Binding-site contacts:
Ligand atom C6 contacts residue VAL178 of chain 1.C at 3.6 Å (hydrophobic).
Ligand atom O3 contacts residue ASN180 of chain 1.C at 3.0 Å (h-bond).
Ligand atom O7 contacts residue ASN144 of chain 1.C at 3.4 Å (h-bond).
Ligand atom O3 contacts residue CYS179 of chain 1.C at 3.5 Å.
Ligand atom C1 contacts residue ASN144 of chain 1.C at 1.4 Å.
Ligand atom C2 contacts residue ASN144 of chain 1.C at 2.5 Å.
Ligand atom C6 contacts residue TRP12 of chain 1.C at 3.5 Å (hydrophobic).
Ligand atom N2 contacts residue ASN144 of chain 1.C at 2.9 Å (h-bond).
Ligand atom C5 contacts residue LEU123 of chain 1.C at 4.1 Å (hydrophobic).
Ligand atom C5 contacts residue ASN144 of chain 1.C at 3.7 Å.
Ligand atom O3 contacts residue CYS122 of chain 1.C at 4.1 Å.
Ligand atom C3 contacts residue ASN180 of chain 1.C at 3.9 Å.
Ligand atom O4 contacts residue VAL178 of chain 1.C at 4.2 Å.
Ligand atom C3 contacts residue CYS122 of chain 1.C at 4.4 Å (hydrophobic).
Ligand atom C4 contacts residue GLY181 of chain 1.C at 4.3 Å.
Ligand atom O5 contacts residue ARG5 of chain 1.C at 4.5 Å.
Ligand atom O5 contacts residue LEU123 of chain 1.C at 4.4 Å.
Ligand atom O5 contacts residue ASN144 of chain 1.C at 2.4 Å (h-bond).
Ligand atom C4 contacts residue CYS179 of chain 1.C at 4.2 Å (hydrophobic).
Ligand atom C8 contacts residue ASN144 of chain 1.C at 4.5 Å.
Ligand atom O7 contacts residue GLN121 of chain 1.C at 4.0 Å.
Ligand atom O3 contacts residue GLN121 of chain 1.C at 2.8 Å (h-bond).
Ligand atom C4 contacts residue ASN144 of chain 1.C at 4.2 Å.
Ligand atom O3 contacts residue VAL178 of chain 1.C at 4.1 Å.
Ligand atom C4 contacts residue VAL178 of chain 1.C at 3.6 Å (hydrophobic).
Ligand atom O4 contacts residue ASN180 of chain 1.C at 2.9 Å (h-bond).
Ligand atom O4 contacts residue CYS179 of chain 1.C at 3.8 Å.
Ligand atom C3 contacts residue VAL178 of chain 1.C at 4.2 Å (hydrophobic).
Ligand atom C7 contacts residue ASN144 of chain 1.C at 3.3 Å.
Ligand atom C4 contacts residue ASN180 of chain 1.C at 3.7 Å.
Ligand atom C8 contacts residue TRP12 of chain 1.C at 4.1 Å (hydrophobic).
Ligand atom C3 contacts residue ASN144 of chain 1.C at 3.8 Å.
Ligand atom O2 contacts residue GLN121 of chain 1.C at 4.2 Å.
Ligand atom C3 contacts residue GLN121 of chain 1.C at 3.7 Å.
Ligand atom C6 contacts residue LEU123 of chain 1.C at 4.3 Å (hydrophobic).
Ligand atom C5 contacts residue VAL178 of chain 1.C at 4.4 Å (hydrophobic).
Ligand atom C1 contacts residue ARG5 of chain 1.C at 4.3 Å.
Ligand atom O4 contacts residue GLY181 of chain 1.C at 3.1 Å (h-bond).
Ligand atom C3 contacts residue CYS179 of chain 1.C at 4.4 Å (hydrophobic).

This small molecule binds to this protein.
Small molecule (SMILES): CC(=O)N[C@H]1[C@H](O[C@H]2[C@H](O)[C@@H](NC(C)=O)CO[C@@H]2CO[C@@H]2O[C@@H](C)[C@@H](O)[C@@H](O)[C@@H]2O)O[C@H](CO)[C@@H](O)[C@@H]1O

Sequence of chain 1.C:
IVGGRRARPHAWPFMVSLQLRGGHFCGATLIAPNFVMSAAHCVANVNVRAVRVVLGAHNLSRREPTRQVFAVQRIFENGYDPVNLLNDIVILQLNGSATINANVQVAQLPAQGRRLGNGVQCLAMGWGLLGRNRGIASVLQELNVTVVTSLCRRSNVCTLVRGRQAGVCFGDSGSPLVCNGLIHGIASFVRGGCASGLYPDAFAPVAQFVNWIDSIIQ